Sequence of chain 1.A:
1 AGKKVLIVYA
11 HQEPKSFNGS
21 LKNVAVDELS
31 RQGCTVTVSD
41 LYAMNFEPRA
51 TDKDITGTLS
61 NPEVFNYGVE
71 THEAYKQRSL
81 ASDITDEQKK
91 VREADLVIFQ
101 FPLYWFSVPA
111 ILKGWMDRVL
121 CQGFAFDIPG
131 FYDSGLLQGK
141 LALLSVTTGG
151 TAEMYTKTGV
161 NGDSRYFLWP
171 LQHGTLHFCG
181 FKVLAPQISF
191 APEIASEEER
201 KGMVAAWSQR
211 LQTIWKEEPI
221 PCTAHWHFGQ

Sequence of chain 1.B:
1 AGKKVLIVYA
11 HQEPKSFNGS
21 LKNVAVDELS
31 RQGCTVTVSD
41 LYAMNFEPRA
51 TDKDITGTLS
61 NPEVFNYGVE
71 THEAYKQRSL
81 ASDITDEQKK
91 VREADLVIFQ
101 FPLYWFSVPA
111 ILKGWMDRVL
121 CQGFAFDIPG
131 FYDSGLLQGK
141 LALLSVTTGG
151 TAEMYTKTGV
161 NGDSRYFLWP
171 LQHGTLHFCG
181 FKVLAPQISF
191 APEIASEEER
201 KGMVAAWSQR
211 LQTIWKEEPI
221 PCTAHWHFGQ

This protein binds this small molecule.
Small molecule (SMILES): NC(=O)c1cc(N2CC2)c([N+](=O)[O-])cc1[N+](=O)[O-]

Binding-site contacts:
Ligand atom N6 contacts residue PHE126 of chain 1.A at 3.9 Å.
Ligand atom O2 contacts residue MET154 of chain 1.B at 3.8 Å.
Ligand atom N1 contacts residue GLY149 of chain 1.B at 2.8 Å (h-bond).
Ligand atom O2 contacts residue FAD1 of chain 1.H at 3.8 Å.
Ligand atom C8 contacts residue FAD1 of chain 1.H at 3.6 Å.
Ligand atom N contacts residue FAD1 of chain 1.H at 3.7 Å.
Ligand atom O contacts residue MET154 of chain 1.B at 3.9 Å.
Ligand atom O2 contacts residue GLY150 of chain 1.B at 3.0 Å.
Ligand atom C9 contacts residue FAD1 of chain 1.H at 3.2 Å.
Ligand atom O4 contacts residue FAD1 of chain 1.H at 3.1 Å.
Ligand atom N3 contacts residue FAD1 of chain 1.H at 3.3 Å.
Ligand atom N6 contacts residue FAD1 of chain 1.H at 3.8 Å.
Ligand atom N contacts residue ASN161 of chain 1.B at 3.3 Å (h-bond).
Ligand atom C5 contacts residue FAD1 of chain 1.H at 4.0 Å.
Ligand atom O3 contacts residue FAD1 of chain 1.H at 3.5 Å (h-bond).
Ligand atom N contacts residue GLY150 of chain 1.B at 3.9 Å.
Ligand atom O1 contacts residue PHE178 of chain 1.A at 3.7 Å.
Ligand atom C7 contacts residue PHE126 of chain 1.A at 4.0 Å (hydrophobic).
Ligand atom O4 contacts residue TRP105 of chain 1.B at 3.5 Å.
Ligand atom C1 contacts residue GLY150 of chain 1.B at 4.1 Å.
Ligand atom O3 contacts residue PHE178 of chain 1.A at 4.0 Å.
Ligand atom C8 contacts residue PHE178 of chain 1.A at 3.7 Å (hydrophobic).
Ligand atom N contacts residue TYR155 of chain 1.B at 4.1 Å.
Ligand atom O2 contacts residue ASN161 of chain 1.B at 3.1 Å (h-bond).
Ligand atom O1 contacts residue ASN161 of chain 1.B at 2.7 Å (h-bond).
Ligand atom N3 contacts residue PHE178 of chain 1.A at 3.8 Å.
Ligand atom C3 contacts residue GLY149 of chain 1.B at 3.8 Å.
Ligand atom C3 contacts residue GLY150 of chain 1.B at 3.6 Å.
Ligand atom C contacts residue PHE178 of chain 1.A at 3.5 Å (hydrophobic).
Ligand atom C2 contacts residue GLY150 of chain 1.B at 3.8 Å.
Ligand atom C contacts residue FAD1 of chain 1.H at 3.4 Å.
Ligand atom C9 contacts residue PHE126 of chain 1.A at 3.8 Å (hydrophobic).
Ligand atom O4 contacts residue PHE178 of chain 1.A at 3.8 Å.
Ligand atom O3 contacts residue PHE126 of chain 1.A at 3.6 Å.
Ligand atom C2 contacts residue GLY149 of chain 1.B at 4.1 Å.
Ligand atom C1 contacts residue FAD1 of chain 1.H at 3.8 Å.
Ligand atom O1 contacts residue TYR155 of chain 1.B at 4.1 Å.
Ligand atom C1 contacts residue PHE178 of chain 1.A at 3.9 Å (hydrophobic).
Ligand atom N1 contacts residue GLY150 of chain 1.B at 3.2 Å (h-bond).
Ligand atom O3 contacts residue TRP105 of chain 1.B at 4.1 Å.